Sequence of chain 1.D:
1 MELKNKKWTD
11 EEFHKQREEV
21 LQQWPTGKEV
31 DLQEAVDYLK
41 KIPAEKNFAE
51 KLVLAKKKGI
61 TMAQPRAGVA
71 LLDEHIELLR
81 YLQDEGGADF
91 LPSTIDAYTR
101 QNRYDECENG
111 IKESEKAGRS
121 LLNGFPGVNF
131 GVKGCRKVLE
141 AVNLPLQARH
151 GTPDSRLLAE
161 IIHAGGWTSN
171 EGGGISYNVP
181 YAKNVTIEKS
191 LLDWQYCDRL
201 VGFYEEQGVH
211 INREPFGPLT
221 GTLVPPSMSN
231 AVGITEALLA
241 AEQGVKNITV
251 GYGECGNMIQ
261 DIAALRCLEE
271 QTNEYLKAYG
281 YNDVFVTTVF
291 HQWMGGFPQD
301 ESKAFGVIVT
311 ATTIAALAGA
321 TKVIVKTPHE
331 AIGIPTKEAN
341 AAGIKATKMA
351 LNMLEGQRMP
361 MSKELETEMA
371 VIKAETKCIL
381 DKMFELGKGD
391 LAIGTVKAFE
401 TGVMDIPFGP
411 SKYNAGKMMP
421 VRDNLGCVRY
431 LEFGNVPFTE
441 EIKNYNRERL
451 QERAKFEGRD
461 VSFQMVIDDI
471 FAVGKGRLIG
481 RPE

The protein below binds the small molecule below.
Small molecule (SMILES): N[C@@H](CCC(=O)O)C(=O)O

Binding-site contacts:
Ligand atom O contacts residue 2AS1 of chain 1.L at 0.3 Å (h-bond).
Ligand atom C contacts residue ARG149 of chain 1.D at 3.3 Å.
Ligand atom C contacts residue GLU171 of chain 1.D at 2.9 Å.
Ligand atom OE2 contacts residue THR94 of chain 1.D at 3.2 Å.
Ligand atom CA contacts residue GLU171 of chain 1.D at 3.2 Å.
Ligand atom CG contacts residue ARG66 of chain 1.D at 3.6 Å.
Ligand atom N contacts residue TYR181 of chain 1.D at 3.6 Å (h-bond).
Ligand atom CA contacts residue HIS150 of chain 1.D at 3.3 Å.
Ligand atom CD contacts residue 2AS1 of chain 1.L at 0.7 Å.
Ligand atom OE2 contacts residue 2AS1 of chain 1.L at 0.8 Å (h-bond).
Ligand atom O contacts residue PHE216 of chain 1.D at 3.3 Å.
Ligand atom CG contacts residue 5AD1 of chain 1.J at 3.3 Å.
Ligand atom OE1 contacts residue B121 of chain 1.I at 3.4 Å.
Ligand atom OE1 contacts residue ARG100 of chain 1.D at 2.7 Å (salt-bridge).
Ligand atom O contacts residue GLU171 of chain 1.D at 2.5 Å (salt-bridge).
Ligand atom CA contacts residue TYR177 of chain 1.D at 3.3 Å (hydrophobic).
Ligand atom N contacts residue 2AS1 of chain 1.L at 0.8 Å (h-bond).
Ligand atom C contacts residue 2AS1 of chain 1.L at 0.2 Å.
Ligand atom CB contacts residue HIS150 of chain 1.D at 3.5 Å.
Ligand atom O contacts residue HIS291 of chain 1.D at 3.5 Å.
Ligand atom OE2 contacts residue ARG100 of chain 1.D at 2.6 Å (salt-bridge).
Ligand atom CB contacts residue 2AS1 of chain 1.L at 0.8 Å.
Ligand atom C contacts residue ARG66 of chain 1.D at 3.5 Å.
Ligand atom OE1 contacts residue HIS150 of chain 1.D at 3.4 Å (h-bond).
Ligand atom N contacts residue PHE216 of chain 1.D at 3.0 Å.
Ligand atom OXT contacts residue 2AS1 of chain 1.L at 0.1 Å (h-bond).
Ligand atom CD contacts residue ARG100 of chain 1.D at 3.2 Å.
Ligand atom CG contacts residue 2AS1 of chain 1.L at 0.7 Å.
Ligand atom OXT contacts residue GLU171 of chain 1.D at 3.3 Å (salt-bridge).
Ligand atom N contacts residue TYR177 of chain 1.D at 2.5 Å (h-bond).
Ligand atom O contacts residue ARG66 of chain 1.D at 3.1 Å (salt-bridge).
Ligand atom N contacts residue HIS150 of chain 1.D at 3.3 Å (h-bond).
Ligand atom CA contacts residue 2AS1 of chain 1.L at 0.5 Å.
Ligand atom O contacts residue ARG149 of chain 1.D at 2.7 Å (salt-bridge).
Ligand atom OE1 contacts residue TYR181 of chain 1.D at 3.4 Å (h-bond).
Ligand atom OE1 contacts residue 2AS1 of chain 1.L at 0.8 Å (h-bond).
Ligand atom N contacts residue GLU171 of chain 1.D at 2.6 Å (salt-bridge).
Ligand atom CB contacts residue TYR181 of chain 1.D at 3.0 Å (hydrophobic).
Ligand atom OXT contacts residue ARG66 of chain 1.D at 2.8 Å (salt-bridge).
Ligand atom OXT contacts residue ARG149 of chain 1.D at 2.9 Å (salt-bridge).